Sequence of chain 29.A:
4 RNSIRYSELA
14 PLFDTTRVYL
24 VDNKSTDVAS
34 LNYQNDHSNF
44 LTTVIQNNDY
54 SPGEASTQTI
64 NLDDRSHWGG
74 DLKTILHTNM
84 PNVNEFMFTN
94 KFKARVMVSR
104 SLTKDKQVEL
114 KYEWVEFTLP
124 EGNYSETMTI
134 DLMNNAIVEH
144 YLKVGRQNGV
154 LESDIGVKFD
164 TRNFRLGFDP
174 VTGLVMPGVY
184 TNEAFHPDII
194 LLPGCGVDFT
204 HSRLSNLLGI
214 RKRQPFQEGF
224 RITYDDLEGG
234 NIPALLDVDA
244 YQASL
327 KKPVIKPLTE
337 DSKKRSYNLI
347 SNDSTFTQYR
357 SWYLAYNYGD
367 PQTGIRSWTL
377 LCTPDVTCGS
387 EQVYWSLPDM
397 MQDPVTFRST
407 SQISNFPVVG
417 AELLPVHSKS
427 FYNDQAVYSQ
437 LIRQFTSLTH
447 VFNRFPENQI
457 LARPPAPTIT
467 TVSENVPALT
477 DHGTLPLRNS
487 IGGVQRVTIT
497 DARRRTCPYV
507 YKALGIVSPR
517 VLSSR

Binding-site contacts:
Ligand atom C10 contacts residue C151 of chain 29.D at 3.4 Å.
Ligand atom S1 contacts residue TRP374 of chain 29.A at 4.0 Å.
Ligand atom S1 contacts residue ARG224 of chain 29.A at 4.3 Å.
Ligand atom C8 contacts residue C151 of chain 29.D at 3.7 Å.
Ligand atom C16 contacts residue ASP229 of chain 29.A at 4.3 Å.
Ligand atom O2S contacts residue ARG224 of chain 29.A at 4.5 Å.
Ligand atom C6 contacts residue C151 of chain 29.D at 4.2 Å.
Ligand atom C11 contacts residue C151 of chain 29.D at 3.5 Å.
Ligand atom C13 contacts residue C151 of chain 29.D at 4.5 Å.
Ligand atom C9 contacts residue C151 of chain 29.D at 3.4 Å.
Ligand atom C12 contacts residue C151 of chain 29.D at 3.4 Å.
Ligand atom O3S contacts residue ARG224 of chain 29.A at 2.9 Å (salt-bridge).
Ligand atom C7 contacts residue C151 of chain 29.D at 3.4 Å.
Ligand atom C2 contacts residue TRP374 of chain 29.A at 4.1 Å (hydrophobic).
Ligand atom S1 contacts residue LYS215 of chain 29.A at 4.1 Å.
Ligand atom O1S contacts residue LYS215 of chain 29.A at 2.7 Å (salt-bridge).
Ligand atom O1S contacts residue TRP374 of chain 29.A at 4.3 Å.
Ligand atom O3S contacts residue PHE223 of chain 29.A at 3.9 Å.
Ligand atom O2S contacts residue GLY222 of chain 29.A at 3.3 Å (h-bond).
Ligand atom C3 contacts residue TRP374 of chain 29.A at 4.3 Å (hydrophobic).
Ligand atom O3S contacts residue GLY222 of chain 29.A at 2.9 Å (h-bond).
Ligand atom C5 contacts residue C151 of chain 29.D at 4.0 Å.
Ligand atom O3S contacts residue TRP374 of chain 29.A at 3.3 Å.
Ligand atom O1S contacts residue GLY222 of chain 29.A at 2.3 Å (h-bond).
Ligand atom O1S contacts residue PHE223 of chain 29.A at 4.5 Å.
Ligand atom S1 contacts residue GLY222 of chain 29.A at 3.0 Å (h-bond).
Ligand atom C1 contacts residue TRP374 of chain 29.A at 3.6 Å (hydrophobic).

The small molecule below binds the protein below.
Small molecule (SMILES): CCCCCCCCCCCC[N+](C)(C)CCCS(=O)(=O)O